Sequence of chain 1.A:
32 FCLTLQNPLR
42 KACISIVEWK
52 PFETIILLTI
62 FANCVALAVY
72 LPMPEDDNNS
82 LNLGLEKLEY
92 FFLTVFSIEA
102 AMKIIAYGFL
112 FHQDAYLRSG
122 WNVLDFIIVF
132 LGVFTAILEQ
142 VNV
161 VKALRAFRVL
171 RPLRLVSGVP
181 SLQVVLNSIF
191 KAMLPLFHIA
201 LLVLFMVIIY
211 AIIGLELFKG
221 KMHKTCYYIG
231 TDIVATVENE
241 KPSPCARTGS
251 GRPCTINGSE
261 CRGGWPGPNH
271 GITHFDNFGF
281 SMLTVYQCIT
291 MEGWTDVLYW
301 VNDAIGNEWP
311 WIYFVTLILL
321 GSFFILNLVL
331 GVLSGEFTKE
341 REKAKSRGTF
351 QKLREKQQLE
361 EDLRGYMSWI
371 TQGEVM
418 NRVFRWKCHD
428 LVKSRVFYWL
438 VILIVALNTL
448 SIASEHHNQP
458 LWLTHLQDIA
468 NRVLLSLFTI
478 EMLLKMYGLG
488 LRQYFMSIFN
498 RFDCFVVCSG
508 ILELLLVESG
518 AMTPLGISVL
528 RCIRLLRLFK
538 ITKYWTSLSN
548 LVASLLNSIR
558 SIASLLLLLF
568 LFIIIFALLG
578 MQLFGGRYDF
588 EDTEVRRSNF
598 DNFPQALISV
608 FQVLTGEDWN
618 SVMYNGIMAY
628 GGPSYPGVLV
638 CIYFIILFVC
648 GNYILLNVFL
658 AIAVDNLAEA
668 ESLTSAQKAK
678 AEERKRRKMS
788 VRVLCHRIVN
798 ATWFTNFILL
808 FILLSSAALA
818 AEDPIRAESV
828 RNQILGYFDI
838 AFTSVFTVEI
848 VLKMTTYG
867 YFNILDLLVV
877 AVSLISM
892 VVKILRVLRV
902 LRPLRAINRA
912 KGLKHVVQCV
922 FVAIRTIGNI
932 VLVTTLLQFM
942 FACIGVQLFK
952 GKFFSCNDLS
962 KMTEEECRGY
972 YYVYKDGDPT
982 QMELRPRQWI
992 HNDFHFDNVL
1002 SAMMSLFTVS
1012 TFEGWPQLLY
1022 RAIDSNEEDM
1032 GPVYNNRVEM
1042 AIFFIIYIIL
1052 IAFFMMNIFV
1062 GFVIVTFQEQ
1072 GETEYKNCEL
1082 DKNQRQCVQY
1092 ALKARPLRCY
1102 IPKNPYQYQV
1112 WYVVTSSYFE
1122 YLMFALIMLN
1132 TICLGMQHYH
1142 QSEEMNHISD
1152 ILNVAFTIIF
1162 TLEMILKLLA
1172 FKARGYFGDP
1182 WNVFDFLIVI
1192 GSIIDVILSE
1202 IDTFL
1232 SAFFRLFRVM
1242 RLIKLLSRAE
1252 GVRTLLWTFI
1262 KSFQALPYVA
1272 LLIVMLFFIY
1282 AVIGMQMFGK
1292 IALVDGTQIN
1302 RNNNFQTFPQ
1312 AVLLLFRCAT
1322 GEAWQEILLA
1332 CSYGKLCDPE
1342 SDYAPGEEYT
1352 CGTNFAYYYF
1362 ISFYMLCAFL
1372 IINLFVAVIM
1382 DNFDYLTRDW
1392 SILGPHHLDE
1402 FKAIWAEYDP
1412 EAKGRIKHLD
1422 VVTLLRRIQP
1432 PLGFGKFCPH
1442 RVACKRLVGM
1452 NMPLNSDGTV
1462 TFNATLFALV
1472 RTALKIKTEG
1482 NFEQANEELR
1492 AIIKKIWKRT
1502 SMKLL

This small molecule binds to this protein.
Small molecule (SMILES): CC(=O)N[C@@H]1[C@@H](O)[C@H](O)[C@@H](CO)O[C@H]1O

Binding-site contacts:
Ligand atom C5 contacts residue ASN257 of chain 1.A at 3.8 Å.
Ligand atom O5 contacts residue ASN257 of chain 1.A at 2.4 Å (h-bond).
Ligand atom N2 contacts residue ASN257 of chain 1.A at 3.7 Å.
Ligand atom C2 contacts residue ASN257 of chain 1.A at 3.0 Å.
Ligand atom O7 contacts residue GLY258 of chain 1.A at 3.9 Å.
Ligand atom C1 contacts residue ASN257 of chain 1.A at 2.2 Å.
Ligand atom C6 contacts residue ASN257 of chain 1.A at 4.4 Å.
Ligand atom O6 contacts residue ASN257 of chain 1.A at 3.8 Å.
Ligand atom C7 contacts residue ASN257 of chain 1.A at 3.7 Å.
Ligand atom O7 contacts residue ASN257 of chain 1.A at 2.9 Å (h-bond).
Ligand atom C4 contacts residue ASN257 of chain 1.A at 4.5 Å.
Ligand atom C3 contacts residue ASN257 of chain 1.A at 4.3 Å.